This protein binds this small molecule.
Small molecule (SMILES): CC(=O)N[C@H]1[C@H](O[C@H]2[C@H](O)[C@@H](NC(C)=O)CO[C@@H]2CO[C@@H]2O[C@@H](C)[C@@H](O)[C@@H](O)[C@@H]2O)O[C@H](CO)[C@@H](O)[C@@H]1O

Sequence of chain 1.A:
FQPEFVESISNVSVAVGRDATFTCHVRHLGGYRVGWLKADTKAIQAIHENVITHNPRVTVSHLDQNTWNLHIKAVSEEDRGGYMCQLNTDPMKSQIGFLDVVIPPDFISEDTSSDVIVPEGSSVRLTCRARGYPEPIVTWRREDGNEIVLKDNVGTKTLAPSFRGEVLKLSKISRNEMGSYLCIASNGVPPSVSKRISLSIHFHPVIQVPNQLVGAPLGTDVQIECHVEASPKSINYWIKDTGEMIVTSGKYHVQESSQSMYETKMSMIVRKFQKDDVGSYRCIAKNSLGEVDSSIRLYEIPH

Binding-site contacts:
Ligand atom C7 contacts residue ASN11 of chain 1.A at 3.8 Å.
Ligand atom C5 contacts residue ASN11 of chain 1.A at 3.6 Å.
Ligand atom C8 contacts residue ASN11 of chain 1.A at 4.4 Å.
Ligand atom C5 contacts residue PHE98 of chain 1.A at 4.4 Å (hydrophobic).
Ligand atom O5 contacts residue PHE98 of chain 1.A at 3.8 Å.
Ligand atom O6 contacts residue PHE98 of chain 1.A at 3.9 Å.
Ligand atom C1 contacts residue PHE98 of chain 1.A at 3.4 Å (hydrophobic).
Ligand atom O5 contacts residue PHE98 of chain 1.A at 4.4 Å.
Ligand atom C3 contacts residue ASN11 of chain 1.A at 3.8 Å.
Ligand atom C6 contacts residue PHE98 of chain 1.A at 4.4 Å (hydrophobic).
Ligand atom O7 contacts residue ASN11 of chain 1.A at 4.0 Å.
Ligand atom C5 contacts residue PHE98 of chain 1.A at 3.8 Å (hydrophobic).
Ligand atom C2 contacts residue PHE98 of chain 1.A at 3.5 Å (hydrophobic).
Ligand atom O4 contacts residue PHE98 of chain 1.A at 3.4 Å.
Ligand atom N2 contacts residue ASN11 of chain 1.A at 3.0 Å (h-bond).
Ligand atom C4 contacts residue ASN11 of chain 1.A at 4.2 Å.
Ligand atom C1 contacts residue ASN11 of chain 1.A at 1.4 Å.
Ligand atom C8 contacts residue SER8 of chain 1.A at 3.7 Å.
Ligand atom C8 contacts residue SER10 of chain 1.A at 3.5 Å.
Ligand atom C1 contacts residue PHE98 of chain 1.A at 3.8 Å (hydrophobic).
Ligand atom O5 contacts residue ASN11 of chain 1.A at 2.3 Å (h-bond).
Ligand atom C4 contacts residue PHE98 of chain 1.A at 4.3 Å (hydrophobic).
Ligand atom C2 contacts residue ASN11 of chain 1.A at 2.5 Å.
Ligand atom O2 contacts residue PHE98 of chain 1.A at 4.3 Å.
Ligand atom C6 contacts residue PHE98 of chain 1.A at 4.0 Å (hydrophobic).
Ligand atom C7 contacts residue SER10 of chain 1.A at 4.2 Å.